Sequence of chain 1.B:
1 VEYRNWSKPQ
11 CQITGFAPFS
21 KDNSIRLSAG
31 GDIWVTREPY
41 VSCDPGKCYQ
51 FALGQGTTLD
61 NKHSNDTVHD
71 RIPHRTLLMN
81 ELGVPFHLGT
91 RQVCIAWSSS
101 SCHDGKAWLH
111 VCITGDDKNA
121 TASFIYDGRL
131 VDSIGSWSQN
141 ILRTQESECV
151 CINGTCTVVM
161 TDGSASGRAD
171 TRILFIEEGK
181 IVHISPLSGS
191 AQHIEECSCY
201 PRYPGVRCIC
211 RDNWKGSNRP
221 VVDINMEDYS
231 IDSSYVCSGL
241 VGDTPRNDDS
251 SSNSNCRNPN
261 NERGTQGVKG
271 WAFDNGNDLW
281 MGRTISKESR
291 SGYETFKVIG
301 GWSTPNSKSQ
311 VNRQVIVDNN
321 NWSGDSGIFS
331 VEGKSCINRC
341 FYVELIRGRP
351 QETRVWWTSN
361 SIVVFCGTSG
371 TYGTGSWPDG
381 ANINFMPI

Sequence of chain 1.D:
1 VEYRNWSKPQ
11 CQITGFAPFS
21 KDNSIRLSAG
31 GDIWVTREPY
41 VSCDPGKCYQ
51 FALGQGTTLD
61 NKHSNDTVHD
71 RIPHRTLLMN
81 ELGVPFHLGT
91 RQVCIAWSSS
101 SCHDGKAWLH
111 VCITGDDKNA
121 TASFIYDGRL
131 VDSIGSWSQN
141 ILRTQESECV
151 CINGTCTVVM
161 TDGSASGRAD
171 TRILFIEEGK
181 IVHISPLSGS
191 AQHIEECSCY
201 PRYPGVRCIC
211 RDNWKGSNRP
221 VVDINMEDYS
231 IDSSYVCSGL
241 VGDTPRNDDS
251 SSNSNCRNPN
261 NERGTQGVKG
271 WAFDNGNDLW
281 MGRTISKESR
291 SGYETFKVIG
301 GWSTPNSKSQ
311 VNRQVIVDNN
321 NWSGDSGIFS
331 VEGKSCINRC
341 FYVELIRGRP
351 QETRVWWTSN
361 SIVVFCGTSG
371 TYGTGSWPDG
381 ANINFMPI

Binding-site contacts:
Ligand atom C5 contacts residue ARG313 of chain 1.D at 3.9 Å.
Ligand atom C6 contacts residue GLY373 of chain 1.D at 3.5 Å.
Ligand atom C1 contacts residue ASN119 of chain 1.B at 1.4 Å.
Ligand atom C3 contacts residue GLN310 of chain 1.D at 3.4 Å.
Ligand atom C3 contacts residue ASN119 of chain 1.B at 3.7 Å.
Ligand atom O5 contacts residue ASN312 of chain 1.D at 3.9 Å.
Ligand atom O4 contacts residue ARG313 of chain 1.D at 3.2 Å (salt-bridge).
Ligand atom C5 contacts residue GLN310 of chain 1.D at 3.9 Å.
Ligand atom O5 contacts residue ASN119 of chain 1.B at 2.3 Å (h-bond).
Ligand atom O2 contacts residue VAL311 of chain 1.D at 3.5 Å.
Ligand atom C6 contacts residue TYR372 of chain 1.D at 3.4 Å (hydrophobic).
Ligand atom C6 contacts residue GLN310 of chain 1.D at 3.6 Å.
Ligand atom O5 contacts residue THR374 of chain 1.D at 3.3 Å.
Ligand atom C4 contacts residue GLN310 of chain 1.D at 3.3 Å.
Ligand atom O2 contacts residue ASN312 of chain 1.D at 3.7 Å.
Ligand atom O5 contacts residue GLY373 of chain 1.D at 3.4 Å.
Ligand atom O3 contacts residue GLN310 of chain 1.D at 3.3 Å (h-bond).
Ligand atom O6 contacts residue GLY373 of chain 1.D at 2.8 Å (h-bond).
Ligand atom O2 contacts residue ARG313 of chain 1.D at 3.4 Å.
Ligand atom C1 contacts residue THR374 of chain 1.D at 3.9 Å.
Ligand atom O4 contacts residue ARG313 of chain 1.D at 3.4 Å (salt-bridge).
Ligand atom C7 contacts residue ASN119 of chain 1.B at 3.7 Å.
Ligand atom C2 contacts residue GLN310 of chain 1.D at 3.7 Å.
Ligand atom C5 contacts residue ASN119 of chain 1.B at 3.6 Å.
Ligand atom O3 contacts residue VAL311 of chain 1.D at 4.0 Å.
Ligand atom C8 contacts residue ASN312 of chain 1.D at 3.8 Å.
Ligand atom O6 contacts residue TYR372 of chain 1.D at 3.4 Å.
Ligand atom C3 contacts residue ASN312 of chain 1.D at 3.6 Å.
Ligand atom O4 contacts residue GLN310 of chain 1.D at 3.7 Å.
Ligand atom O2 contacts residue GLN310 of chain 1.D at 2.8 Å (h-bond).
Ligand atom O3 contacts residue ASN312 of chain 1.D at 3.0 Å (h-bond).
Ligand atom O6 contacts residue THR374 of chain 1.D at 3.6 Å.
Ligand atom C2 contacts residue ARG313 of chain 1.D at 3.8 Å.
Ligand atom C6 contacts residue ARG313 of chain 1.D at 4.0 Å.
Ligand atom O5 contacts residue VAL311 of chain 1.D at 3.8 Å.
Ligand atom O4 contacts residue ASN312 of chain 1.D at 3.6 Å.
Ligand atom C2 contacts residue ASN119 of chain 1.B at 2.4 Å.
Ligand atom C8 contacts residue TYR372 of chain 1.D at 3.9 Å (hydrophobic).
Ligand atom O3 contacts residue GLN310 of chain 1.D at 3.5 Å (h-bond).
Ligand atom N2 contacts residue ASN119 of chain 1.B at 2.9 Å (h-bond).

The small molecule below binds the protein below.
Small molecule (SMILES): CC(=O)N[C@H]1[C@H](O[C@H]2[C@H](O)[C@@H](NC(C)=O)CO[C@@H]2CO)O[C@H](CO)[C@@H](O[C@@H]2O[C@H](CO)[C@@H](O)[C@H](O[C@H]3O[C@H](CO)[C@@H](O)[C@H](O)[C@@H]3O)[C@@H]2O)[C@@H]1O